Binding-site contacts:
Ligand atom C4 contacts residue ASN616 of chain 1.L at 4.3 Å.
Ligand atom C2 contacts residue ASN616 of chain 1.L at 2.7 Å.
Ligand atom N2 contacts residue THR618 of chain 1.L at 3.0 Å (h-bond).
Ligand atom C7 contacts residue THR618 of chain 1.L at 3.7 Å.
Ligand atom C3 contacts residue THR618 of chain 1.L at 4.1 Å.
Ligand atom C7 contacts residue ASN616 of chain 1.L at 3.5 Å.
Ligand atom C1 contacts residue THR618 of chain 1.L at 4.1 Å.
Ligand atom C7 contacts residue GLN644 of chain 1.L at 4.1 Å.
Ligand atom O7 contacts residue ASN616 of chain 1.L at 3.8 Å.
Ligand atom C1 contacts residue ASN616 of chain 1.L at 1.4 Å.
Ligand atom O5 contacts residue GLU619 of chain 1.L at 4.5 Å.
Ligand atom C1 contacts residue GLU619 of chain 1.L at 4.3 Å.
Ligand atom C2 contacts residue THR618 of chain 1.L at 3.9 Å.
Ligand atom O7 contacts residue THR618 of chain 1.L at 3.1 Å.
Ligand atom O5 contacts residue ASN616 of chain 1.L at 2.4 Å (h-bond).
Ligand atom N2 contacts residue ASN616 of chain 1.L at 2.7 Å (h-bond).
Ligand atom C5 contacts residue ASN616 of chain 1.L at 3.6 Å.
Ligand atom C3 contacts residue ASN616 of chain 1.L at 3.8 Å.
Ligand atom C8 contacts residue GLN644 of chain 1.L at 3.6 Å.
Ligand atom O7 contacts residue GLN644 of chain 1.L at 4.2 Å.

The protein below binds the small molecule below.
Small molecule (SMILES): CC(=O)N[C@@H]1[C@@H](O)[C@H](O)[C@@H](CO)O[C@H]1O

Sequence of chain 1.L:
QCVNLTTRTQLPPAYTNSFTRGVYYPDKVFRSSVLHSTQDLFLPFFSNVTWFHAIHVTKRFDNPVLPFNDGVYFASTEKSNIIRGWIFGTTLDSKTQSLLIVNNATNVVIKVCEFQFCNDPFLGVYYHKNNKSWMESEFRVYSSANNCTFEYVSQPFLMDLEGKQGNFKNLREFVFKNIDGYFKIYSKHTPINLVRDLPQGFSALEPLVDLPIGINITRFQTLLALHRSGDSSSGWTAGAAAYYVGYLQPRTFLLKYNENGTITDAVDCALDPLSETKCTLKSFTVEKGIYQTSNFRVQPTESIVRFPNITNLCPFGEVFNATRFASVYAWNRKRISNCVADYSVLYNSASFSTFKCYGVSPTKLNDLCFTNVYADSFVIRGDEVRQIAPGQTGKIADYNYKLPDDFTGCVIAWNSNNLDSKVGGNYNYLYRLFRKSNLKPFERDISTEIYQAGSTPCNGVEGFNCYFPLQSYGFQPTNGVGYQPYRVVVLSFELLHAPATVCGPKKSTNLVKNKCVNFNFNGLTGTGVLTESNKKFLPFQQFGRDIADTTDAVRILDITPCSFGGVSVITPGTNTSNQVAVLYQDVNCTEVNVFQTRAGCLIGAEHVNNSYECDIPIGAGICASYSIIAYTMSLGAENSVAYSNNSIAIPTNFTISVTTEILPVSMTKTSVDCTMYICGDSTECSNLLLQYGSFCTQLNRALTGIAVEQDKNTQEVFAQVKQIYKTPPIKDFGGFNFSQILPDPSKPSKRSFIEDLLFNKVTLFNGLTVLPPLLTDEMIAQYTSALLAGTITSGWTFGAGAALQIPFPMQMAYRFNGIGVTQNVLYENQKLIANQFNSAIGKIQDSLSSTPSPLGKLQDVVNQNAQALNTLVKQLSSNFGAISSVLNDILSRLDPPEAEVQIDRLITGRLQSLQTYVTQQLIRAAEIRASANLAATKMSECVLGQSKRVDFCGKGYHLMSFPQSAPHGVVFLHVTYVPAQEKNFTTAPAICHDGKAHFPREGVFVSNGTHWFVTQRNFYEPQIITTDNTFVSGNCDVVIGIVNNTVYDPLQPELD